Binding-site contacts:
Ligand atom C22 contacts residue GLY47 of chain 1.V at 3.7 Å.
Ligand atom N9 contacts residue THR21 of chain 1.V at 3.0 Å (h-bond).
Ligand atom O19 contacts residue SER20 of chain 1.V at 3.4 Å (h-bond).
Ligand atom N1 contacts residue ASP125 of chain 1.W at 3.9 Å.
Ligand atom O28 contacts residue GLY47 of chain 1.V at 2.9 Å (h-bond).
Ligand atom C25 contacts residue CYS31 of chain 1.V at 3.8 Å (hydrophobic).
Ligand atom C11 contacts residue GLY47 of chain 1.V at 3.9 Å.
Ligand atom C3 contacts residue THR21 of chain 1.V at 3.6 Å.
Ligand atom C25 contacts residue LYS33 of chain 1.V at 3.9 Å.
Ligand atom C24 contacts residue THR52 of chain 1.V at 3.5 Å.
Ligand atom O28 contacts residue THR1 of chain 1.V at 2.4 Å (h-bond).
Ligand atom C18 contacts residue GLY47 of chain 1.V at 3.5 Å.
Ligand atom C10 contacts residue THR21 of chain 1.V at 3.7 Å.
Ligand atom N4 contacts residue GLN22 of chain 1.V at 3.7 Å.
Ligand atom C13 contacts residue THR21 of chain 1.V at 3.7 Å.
Ligand atom C11 contacts residue THR21 of chain 1.V at 3.4 Å.
Ligand atom O19 contacts residue THR21 of chain 1.V at 3.0 Å (h-bond).
Ligand atom C17 contacts residue GLY47 of chain 1.V at 3.8 Å.
Ligand atom C10 contacts residue GLY47 of chain 1.V at 3.4 Å.
Ligand atom O28 contacts residue ALA46 of chain 1.V at 3.7 Å.
Ligand atom C6 contacts residue CYS129 of chain 1.W at 3.8 Å (hydrophobic).
Ligand atom C6 contacts residue ASP125 of chain 1.W at 3.8 Å.
Ligand atom C2 contacts residue SER20 of chain 1.V at 4.0 Å.
Ligand atom N20 contacts residue THR1 of chain 1.V at 3.7 Å.
Ligand atom C24 contacts residue ALA49 of chain 1.V at 3.7 Å (hydrophobic).
Ligand atom C21 contacts residue GLY47 of chain 1.V at 3.7 Å.
Ligand atom C16 contacts residue THR48 of chain 1.V at 3.8 Å.
Ligand atom C24 contacts residue GLY45 of chain 1.V at 3.5 Å.
Ligand atom C23 contacts residue GLY47 of chain 1.V at 3.8 Å.
Ligand atom O8 contacts residue ALA49 of chain 1.V at 3.0 Å (h-bond).
Ligand atom C21 contacts residue THR1 of chain 1.V at 2.4 Å.
Ligand atom C23 contacts residue ALA49 of chain 1.V at 3.8 Å (hydrophobic).
Ligand atom B26 contacts residue THR1 of chain 1.V at 1.4 Å.
Ligand atom C22 contacts residue THR1 of chain 1.V at 2.8 Å.
Ligand atom C25 contacts residue ALA49 of chain 1.V at 3.9 Å (hydrophobic).
Ligand atom C5 contacts residue ASP125 of chain 1.W at 3.7 Å.
Ligand atom N1 contacts residue ALA49 of chain 1.V at 4.0 Å.
Ligand atom O27 contacts residue THR1 of chain 1.V at 2.3 Å (h-bond).
Ligand atom N20 contacts residue GLY47 of chain 1.V at 2.7 Å (h-bond).
Ligand atom N1 contacts residue CYS129 of chain 1.W at 3.8 Å.

Sequence of chain 1.W:
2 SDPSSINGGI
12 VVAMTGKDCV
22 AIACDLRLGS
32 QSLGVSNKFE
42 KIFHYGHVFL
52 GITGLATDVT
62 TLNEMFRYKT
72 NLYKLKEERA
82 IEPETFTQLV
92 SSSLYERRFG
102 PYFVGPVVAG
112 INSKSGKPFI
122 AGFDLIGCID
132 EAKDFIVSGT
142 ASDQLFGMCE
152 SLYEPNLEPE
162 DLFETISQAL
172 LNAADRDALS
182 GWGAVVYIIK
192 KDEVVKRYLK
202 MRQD

A protein and the small-molecule ligand that binds it are described below.
Small molecule (SMILES): CC(C)C[C@H](NC(=O)[C@H](Cc1ccccc1)NC(=O)c1cnccn1)B(O)O

Sequence of chain 1.V:
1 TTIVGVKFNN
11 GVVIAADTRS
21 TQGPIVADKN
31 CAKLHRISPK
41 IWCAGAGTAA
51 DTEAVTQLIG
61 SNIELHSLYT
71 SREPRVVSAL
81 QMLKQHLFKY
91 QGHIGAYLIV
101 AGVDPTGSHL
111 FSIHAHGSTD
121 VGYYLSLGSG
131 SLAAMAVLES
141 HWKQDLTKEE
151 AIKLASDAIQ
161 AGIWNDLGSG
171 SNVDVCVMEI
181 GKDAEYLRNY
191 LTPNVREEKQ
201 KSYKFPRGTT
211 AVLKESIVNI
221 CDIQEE